Sequence of chain 1.G:
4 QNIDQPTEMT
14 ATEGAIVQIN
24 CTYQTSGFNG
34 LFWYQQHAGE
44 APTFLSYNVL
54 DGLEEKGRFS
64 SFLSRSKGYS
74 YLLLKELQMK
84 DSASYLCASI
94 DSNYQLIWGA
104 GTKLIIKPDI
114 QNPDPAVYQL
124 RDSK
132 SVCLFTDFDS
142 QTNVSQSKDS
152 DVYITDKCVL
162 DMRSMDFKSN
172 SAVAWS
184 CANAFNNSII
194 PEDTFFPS

Binding-site contacts:
Ligand atom C4A contacts residue TRP70 of chain 1.A at 3.5 Å (hydrophobic).
Ligand atom C8A contacts residue TYR8 of chain 1.A at 4.0 Å (hydrophobic).
Ligand atom N5 contacts residue TRP70 of chain 1.A at 3.7 Å.
Ligand atom C7 contacts residue TYR8 of chain 1.A at 3.6 Å (hydrophobic).
Ligand atom C9 contacts residue LYS44 of chain 1.A at 1.3 Å.
Ligand atom C4 contacts residue ARG95 of chain 1.A at 3.9 Å.
Ligand atom C6 contacts residue TYR8 of chain 1.A at 3.5 Å (hydrophobic).
Ligand atom C9 contacts residue LEU67 of chain 1.A at 3.7 Å (hydrophobic).
Ligand atom C2 contacts residue TYR97 of chain 1.G at 3.5 Å (hydrophobic).
Ligand atom N1 contacts residue TYR97 of chain 1.G at 2.8 Å (h-bond).
Ligand atom C7 contacts residue TYR63 of chain 1.A at 3.5 Å (hydrophobic).
Ligand atom N3 contacts residue ILE97 of chain 1.A at 3.7 Å.
Ligand atom N3 contacts residue ARG95 of chain 1.A at 3.5 Å (salt-bridge).
Ligand atom O10 contacts residue ILE97 of chain 1.A at 3.6 Å.
Ligand atom C8A contacts residue TYR97 of chain 1.G at 3.9 Å (hydrophobic).
Ligand atom C9 contacts residue TYR8 of chain 1.A at 3.6 Å (hydrophobic).
Ligand atom C7 contacts residue LYS44 of chain 1.A at 2.9 Å.
Ligand atom C4A contacts residue TYR8 of chain 1.A at 3.8 Å (hydrophobic).
Ligand atom O4 contacts residue ARG10 of chain 1.A at 2.9 Å (salt-bridge).
Ligand atom O4 contacts residue TYR8 of chain 1.A at 3.8 Å.
Ligand atom N3 contacts residue ARG10 of chain 1.A at 3.5 Å (salt-bridge).
Ligand atom C4 contacts residue ARG10 of chain 1.A at 3.4 Å.
Ligand atom C10 contacts residue ILE97 of chain 1.A at 3.7 Å (hydrophobic).
Ligand atom C11 contacts residue TYR153 of chain 1.A at 3.3 Å (hydrophobic).
Ligand atom N8 contacts residue TYR63 of chain 1.A at 3.6 Å.
Ligand atom N1 contacts residue TRP157 of chain 1.A at 3.7 Å.
Ligand atom C4 contacts residue TRP70 of chain 1.A at 3.6 Å (hydrophobic).
Ligand atom N5 contacts residue LYS44 of chain 1.A at 3.6 Å (salt-bridge).
Ligand atom C11 contacts residue ILE97 of chain 1.A at 3.9 Å (hydrophobic).
Ligand atom O4 contacts residue ARG95 of chain 1.A at 3.5 Å (salt-bridge).
Ligand atom C10 contacts residue ARG95 of chain 1.A at 3.9 Å.
Ligand atom C8A contacts residue TRP70 of chain 1.A at 4.0 Å (hydrophobic).
Ligand atom N2 contacts residue TRP157 of chain 1.A at 3.7 Å.
Ligand atom N8 contacts residue TYR8 of chain 1.A at 3.8 Å.
Ligand atom O4 contacts residue TRP70 of chain 1.A at 3.9 Å.
Ligand atom N5 contacts residue TYR8 of chain 1.A at 3.6 Å.
Ligand atom O10 contacts residue ARG95 of chain 1.A at 2.8 Å (salt-bridge).
Ligand atom N2 contacts residue TYR97 of chain 1.G at 3.1 Å (h-bond).
Ligand atom C11 contacts residue TRP157 of chain 1.A at 3.8 Å (hydrophobic).
Ligand atom C6 contacts residue LYS44 of chain 1.A at 2.4 Å.

This small molecule binds to this protein.
Small molecule (SMILES): CC(=O)Nc1nc2ncc(C=O)nc2c(=O)[nH]1

Sequence of chain 1.A:
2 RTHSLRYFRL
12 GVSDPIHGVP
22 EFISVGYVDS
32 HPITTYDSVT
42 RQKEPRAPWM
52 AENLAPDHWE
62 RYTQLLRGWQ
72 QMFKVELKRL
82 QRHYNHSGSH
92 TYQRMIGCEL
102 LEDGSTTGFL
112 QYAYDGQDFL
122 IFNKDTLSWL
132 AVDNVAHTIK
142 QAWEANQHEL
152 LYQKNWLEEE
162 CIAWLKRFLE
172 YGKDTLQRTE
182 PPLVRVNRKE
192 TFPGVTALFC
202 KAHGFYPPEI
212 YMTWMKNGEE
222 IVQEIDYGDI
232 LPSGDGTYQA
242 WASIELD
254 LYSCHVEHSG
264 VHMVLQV